A protein and the small-molecule ligand that binds it are described below.
Small molecule (SMILES): CC(=O)N[C@@H]1[C@@H](O)[C@H](O)[C@@H](CO)O[C@H]1O

Binding-site contacts:
Ligand atom C7 contacts residue ASN216 of chain 1.A at 3.2 Å.
Ligand atom O7 contacts residue VAL167 of chain 1.A at 3.9 Å.
Ligand atom C1 contacts residue ASN216 of chain 1.A at 1.4 Å.
Ligand atom C7 contacts residue GLY212 of chain 1.A at 4.2 Å.
Ligand atom N2 contacts residue ASN216 of chain 1.A at 2.9 Å (h-bond).
Ligand atom C8 contacts residue GLY212 of chain 1.A at 3.8 Å.
Ligand atom O5 contacts residue ASN216 of chain 1.A at 2.4 Å (h-bond).
Ligand atom C8 contacts residue SER213 of chain 1.A at 3.5 Å.
Ligand atom O7 contacts residue SER213 of chain 1.A at 4.3 Å.
Ligand atom C7 contacts residue SER213 of chain 1.A at 4.2 Å.
Ligand atom C8 contacts residue ASP210 of chain 1.A at 3.6 Å.
Ligand atom C1 contacts residue GLY212 of chain 1.A at 4.3 Å.
Ligand atom C2 contacts residue ASN216 of chain 1.A at 2.4 Å.
Ligand atom C5 contacts residue ASN216 of chain 1.A at 3.6 Å.
Ligand atom C3 contacts residue ASN216 of chain 1.A at 3.8 Å.
Ligand atom N2 contacts residue GLY212 of chain 1.A at 4.1 Å.
Ligand atom C4 contacts residue ASN216 of chain 1.A at 4.2 Å.
Ligand atom O7 contacts residue ASN216 of chain 1.A at 3.1 Å (h-bond).
Ligand atom C8 contacts residue ASN216 of chain 1.A at 4.5 Å.
Ligand atom C8 contacts residue GLU211 of chain 1.A at 3.4 Å.

Sequence of chain 1.A:
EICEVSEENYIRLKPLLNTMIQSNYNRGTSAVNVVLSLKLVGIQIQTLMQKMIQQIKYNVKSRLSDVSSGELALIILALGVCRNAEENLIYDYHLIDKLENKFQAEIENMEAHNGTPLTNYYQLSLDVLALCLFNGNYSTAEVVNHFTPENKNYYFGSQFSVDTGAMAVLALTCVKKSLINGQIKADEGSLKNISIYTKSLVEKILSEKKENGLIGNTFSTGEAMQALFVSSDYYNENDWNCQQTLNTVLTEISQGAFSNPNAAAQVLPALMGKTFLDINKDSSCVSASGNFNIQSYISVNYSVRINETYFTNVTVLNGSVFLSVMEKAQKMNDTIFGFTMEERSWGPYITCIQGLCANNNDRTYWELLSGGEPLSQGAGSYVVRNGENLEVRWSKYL